A protein and the small-molecule ligand that binds it are described below.
Small molecule (SMILES): NC[C@H](O)P(=O)(O)O

Binding-site contacts:
Ligand atom OAC contacts residue HIS80 of chain 1.C at 3.1 Å (h-bond).
Ligand atom OAC contacts residue HIS104 of chain 1.C at 4.1 Å.
Ligand atom OAD contacts residue HIS104 of chain 1.C at 2.3 Å (h-bond).
Ligand atom OAB contacts residue ARG158 of chain 1.C at 2.8 Å (salt-bridge).
Ligand atom OAD contacts residue ARG158 of chain 1.C at 2.7 Å (salt-bridge).
Ligand atom OAE contacts residue FE1 of chain 1.K at 3.5 Å.
Ligand atom OAB contacts residue FE1 of chain 1.K at 4.2 Å.
Ligand atom OAD contacts residue ASP59 of chain 1.C at 4.0 Å.
Ligand atom OAD contacts residue FE1 of chain 1.K at 2.2 Å.
Ligand atom PAH contacts residue HIS80 of chain 1.C at 3.6 Å.
Ligand atom OAB contacts residue SER126 of chain 1.C at 2.6 Å (h-bond).
Ligand atom CAF contacts residue SER126 of chain 1.C at 4.0 Å.
Ligand atom PAH contacts residue GLN133 of chain 1.C at 4.0 Å.
Ligand atom PAH contacts residue FE1 of chain 1.K at 2.8 Å.
Ligand atom OAD contacts residue HIS80 of chain 1.C at 3.5 Å (h-bond).
Ligand atom CAG contacts residue HIS80 of chain 1.C at 4.0 Å.
Ligand atom OAD contacts residue FE1 of chain 1.L at 4.1 Å.
Ligand atom OAC contacts residue ASP59 of chain 1.C at 3.0 Å (salt-bridge).
Ligand atom OAE contacts residue LYS108 of chain 1.C at 3.6 Å.
Ligand atom CAG contacts residue FE1 of chain 1.K at 2.7 Å.
Ligand atom OAC contacts residue FE1 of chain 1.K at 2.1 Å.
Ligand atom PAH contacts residue ARG158 of chain 1.C at 3.6 Å.
Ligand atom CAF contacts residue FE1 of chain 1.K at 4.1 Å.
Ligand atom CAF contacts residue THR129 of chain 1.C at 3.8 Å.
Ligand atom PAH contacts residue HIS104 of chain 1.C at 3.7 Å.
Ligand atom NAA contacts residue GLU27 of chain 1.C at 3.4 Å (salt-bridge).
Ligand atom OAC contacts residue HIS62 of chain 1.C at 2.9 Å (h-bond).
Ligand atom CAG contacts residue ASP59 of chain 1.C at 3.6 Å.
Ligand atom PAH contacts residue SER126 of chain 1.C at 4.1 Å.
Ligand atom OAE contacts residue HIS80 of chain 1.C at 2.8 Å.
Ligand atom PAH contacts residue LYS108 of chain 1.C at 3.7 Å.
Ligand atom NAA contacts residue ILE25 of chain 1.C at 3.9 Å.
Ligand atom PAH contacts residue THR129 of chain 1.C at 4.2 Å.
Ligand atom OAE contacts residue THR129 of chain 1.C at 3.6 Å (h-bond).
Ligand atom OAD contacts residue ASP161 of chain 1.C at 3.8 Å.
Ligand atom OAB contacts residue THR129 of chain 1.C at 3.7 Å.
Ligand atom OAE contacts residue GLN133 of chain 1.C at 2.6 Å (h-bond).
Ligand atom OAE contacts residue VAL105 of chain 1.C at 4.0 Å.
Ligand atom CAF contacts residue GLU27 of chain 1.C at 4.2 Å.
Ligand atom OAB contacts residue LYS108 of chain 1.C at 2.7 Å (salt-bridge).

Sequence of chain 1.C:
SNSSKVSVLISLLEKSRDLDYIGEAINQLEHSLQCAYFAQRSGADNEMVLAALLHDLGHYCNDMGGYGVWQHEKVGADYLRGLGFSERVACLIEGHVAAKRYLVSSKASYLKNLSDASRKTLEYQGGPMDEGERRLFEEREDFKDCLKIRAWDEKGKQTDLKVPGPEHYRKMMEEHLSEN